The protein below binds the small molecule below.
Small molecule (SMILES): CC(=O)N[C@@H]1[C@@H](O)[C@H](O)[C@@H](CO)O[C@H]1O

Sequence of chain 1.H:
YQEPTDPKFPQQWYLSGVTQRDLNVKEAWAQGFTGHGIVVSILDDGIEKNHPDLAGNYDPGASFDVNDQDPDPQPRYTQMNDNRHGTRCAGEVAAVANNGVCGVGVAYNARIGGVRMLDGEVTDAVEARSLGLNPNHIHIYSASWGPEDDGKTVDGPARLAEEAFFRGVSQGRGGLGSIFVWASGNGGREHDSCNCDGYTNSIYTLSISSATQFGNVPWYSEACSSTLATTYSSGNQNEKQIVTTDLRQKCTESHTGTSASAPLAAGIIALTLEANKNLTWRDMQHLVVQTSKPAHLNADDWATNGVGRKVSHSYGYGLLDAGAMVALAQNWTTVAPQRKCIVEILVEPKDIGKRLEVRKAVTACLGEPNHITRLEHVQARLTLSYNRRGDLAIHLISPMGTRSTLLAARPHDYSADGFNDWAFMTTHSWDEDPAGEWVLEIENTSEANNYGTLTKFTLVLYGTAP

Binding-site contacts:
Ligand atom C1 contacts residue ASN280 of chain 1.H at 1.4 Å.
Ligand atom C3 contacts residue ASN280 of chain 1.H at 3.7 Å.
Ligand atom N2 contacts residue ASN280 of chain 1.H at 2.8 Å (h-bond).
Ligand atom O5 contacts residue ASN280 of chain 1.H at 2.4 Å (h-bond).
Ligand atom C2 contacts residue ASN280 of chain 1.H at 2.5 Å.
Ligand atom C8 contacts residue ASN280 of chain 1.H at 4.0 Å.
Ligand atom O7 contacts residue ASN280 of chain 1.H at 3.4 Å (h-bond).
Ligand atom C5 contacts residue ASN280 of chain 1.H at 3.7 Å.
Ligand atom C4 contacts residue ASN280 of chain 1.H at 4.3 Å.
Ligand atom C8 contacts residue ASN278 of chain 1.H at 3.8 Å.
Ligand atom C7 contacts residue ASN280 of chain 1.H at 3.1 Å.
Ligand atom C8 contacts residue LYS279 of chain 1.H at 4.2 Å.